Binding-site contacts:
Ligand atom C27 contacts residue HEM1 of chain 1.B at 3.8 Å.
Ligand atom C03 contacts residue THR328 of chain 1.A at 3.1 Å.
Ligand atom N25 contacts residue GLU243 of chain 1.A at 2.6 Å (salt-bridge).
Ligand atom C20 contacts residue HEM1 of chain 1.B at 3.5 Å.
Ligand atom C16 contacts residue HEM1 of chain 1.B at 3.4 Å.
Ligand atom C09 contacts residue ARG247 of chain 1.A at 3.5 Å.
Ligand atom N01 contacts residue TRP329 of chain 1.A at 3.6 Å.
Ligand atom C04 contacts residue PEG1 of chain 2.H at 3.7 Å.
Ligand atom C26 contacts residue GLU243 of chain 1.A at 3.6 Å.
Ligand atom C28 contacts residue HEM1 of chain 1.B at 3.6 Å.
Ligand atom N24 contacts residue TYR239 of chain 1.A at 3.8 Å.
Ligand atom C14 contacts residue TRP329 of chain 1.A at 3.7 Å (hydrophobic).
Ligand atom C19 contacts residue PHE235 of chain 1.A at 3.6 Å (hydrophobic).
Ligand atom C23 contacts residue GLU243 of chain 1.A at 3.3 Å.
Ligand atom C22 contacts residue HEM1 of chain 1.B at 3.0 Å.
Ligand atom C02 contacts residue HEM1 of chain 1.B at 3.6 Å.
Ligand atom O15 contacts residue HEM1 of chain 1.B at 3.7 Å.
Ligand atom C02 contacts residue PHE342 of chain 2.A at 3.6 Å (hydrophobic).
Ligand atom C03 contacts residue TRP329 of chain 1.A at 3.6 Å (hydrophobic).
Ligand atom C07 contacts residue TRP329 of chain 1.A at 3.8 Å (hydrophobic).
Ligand atom N24 contacts residue TRP238 of chain 1.A at 3.0 Å (h-bond).
Ligand atom C19 contacts residue ILE218 of chain 1.A at 3.5 Å (hydrophobic).
Ligand atom C03 contacts residue PHE342 of chain 2.A at 3.5 Å (hydrophobic).
Ligand atom C18 contacts residue HEM1 of chain 1.B at 3.5 Å.
Ligand atom C13 contacts residue HEM1 of chain 1.B at 3.5 Å.
Ligand atom C21 contacts residue HEM1 of chain 1.B at 3.2 Å.
Ligand atom C05 contacts residue TRP329 of chain 1.A at 3.8 Å (hydrophobic).
Ligand atom N29 contacts residue HEM1 of chain 1.B at 3.7 Å.
Ligand atom C18 contacts residue ILE218 of chain 1.A at 3.5 Å (hydrophobic).
Ligand atom C06 contacts residue TRP329 of chain 1.A at 3.6 Å (hydrophobic).
Ligand atom C19 contacts residue HEM1 of chain 1.B at 3.4 Å.
Ligand atom N24 contacts residue HEM1 of chain 1.B at 3.6 Å.
Ligand atom C23 contacts residue HEM1 of chain 1.B at 3.6 Å.
Ligand atom C26 contacts residue HEM1 of chain 1.B at 3.7 Å.
Ligand atom C04 contacts residue TRP329 of chain 1.A at 3.5 Å (hydrophobic).
Ligand atom C28 contacts residue TRP329 of chain 1.A at 3.7 Å (hydrophobic).
Ligand atom N08 contacts residue ARG247 of chain 1.A at 3.0 Å (salt-bridge).
Ligand atom N01 contacts residue HEM1 of chain 1.B at 2.7 Å (h-bond).
Ligand atom N24 contacts residue GLU243 of chain 1.A at 2.7 Å (salt-bridge).
Ligand atom C02 contacts residue TRP329 of chain 1.A at 3.7 Å (hydrophobic).

Sequence of chain 1.A:
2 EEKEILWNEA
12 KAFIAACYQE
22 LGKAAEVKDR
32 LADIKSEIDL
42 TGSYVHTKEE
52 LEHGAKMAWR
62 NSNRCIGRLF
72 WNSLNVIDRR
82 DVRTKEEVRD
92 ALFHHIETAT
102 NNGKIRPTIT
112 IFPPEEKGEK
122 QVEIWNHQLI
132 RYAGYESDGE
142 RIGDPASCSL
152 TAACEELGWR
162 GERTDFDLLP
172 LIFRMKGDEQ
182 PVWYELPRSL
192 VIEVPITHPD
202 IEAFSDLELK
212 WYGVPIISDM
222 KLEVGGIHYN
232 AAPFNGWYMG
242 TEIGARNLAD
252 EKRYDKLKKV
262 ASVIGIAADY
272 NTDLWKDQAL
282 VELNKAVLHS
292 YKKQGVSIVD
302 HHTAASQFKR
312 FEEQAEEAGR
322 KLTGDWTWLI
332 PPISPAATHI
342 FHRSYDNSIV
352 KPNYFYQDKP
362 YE

A protein and the small-molecule ligand that binds it are described below.
Small molecule (SMILES): Nc1cccc(CNCc2cccc(OCc3ccc4ccc(N)nc4c3)c2)n1

Sequence of chain 2.A:
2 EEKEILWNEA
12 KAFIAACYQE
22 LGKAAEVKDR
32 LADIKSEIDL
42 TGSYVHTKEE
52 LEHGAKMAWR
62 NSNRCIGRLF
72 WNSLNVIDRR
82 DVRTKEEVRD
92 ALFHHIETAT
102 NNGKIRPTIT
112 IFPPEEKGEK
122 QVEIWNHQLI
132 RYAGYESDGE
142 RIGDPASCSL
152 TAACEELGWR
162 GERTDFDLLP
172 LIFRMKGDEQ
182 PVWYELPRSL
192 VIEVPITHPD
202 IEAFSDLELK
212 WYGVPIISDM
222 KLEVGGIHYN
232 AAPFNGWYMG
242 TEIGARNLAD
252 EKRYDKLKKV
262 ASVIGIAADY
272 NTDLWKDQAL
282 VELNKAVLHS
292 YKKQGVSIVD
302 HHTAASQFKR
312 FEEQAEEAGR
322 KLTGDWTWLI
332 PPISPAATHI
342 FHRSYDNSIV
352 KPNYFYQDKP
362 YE